Binding-site contacts:
Ligand atom C4 contacts residue HIS273 of chain 1.A at 3.8 Å.
Ligand atom O6 contacts residue HIS273 of chain 1.A at 3.4 Å.
Ligand atom O1 contacts residue ASP126 of chain 1.A at 3.4 Å (salt-bridge).
Ligand atom C4 contacts residue ARG190 of chain 1.A at 3.7 Å.
Ligand atom O3 contacts residue TRP124 of chain 1.A at 4.3 Å.
Ligand atom O4 contacts residue TYR270 of chain 1.A at 3.9 Å.
Ligand atom C4 contacts residue GLU225 of chain 1.A at 3.5 Å.
Ligand atom O3 contacts residue TRP274 of chain 1.A at 3.1 Å (h-bond).
Ligand atom C3 contacts residue TRP274 of chain 1.A at 3.9 Å (hydrophobic).
Ligand atom C4 contacts residue GLU188 of chain 1.A at 3.9 Å.
Ligand atom C5 contacts residue GLU188 of chain 1.A at 3.6 Å.
Ligand atom O4 contacts residue TRP274 of chain 1.A at 3.0 Å (h-bond).
Ligand atom O5 contacts residue TRP124 of chain 1.A at 3.6 Å.
Ligand atom O4 contacts residue GLU225 of chain 1.A at 3.8 Å.
Ligand atom C6 contacts residue HIS273 of chain 1.A at 4.2 Å.
Ligand atom C1 contacts residue ASP126 of chain 1.A at 3.3 Å.
Ligand atom O3 contacts residue HIS273 of chain 1.A at 4.2 Å.
Ligand atom C1 contacts residue TRP124 of chain 1.A at 3.7 Å (hydrophobic).
Ligand atom C2 contacts residue TRP124 of chain 1.A at 4.1 Å (hydrophobic).
Ligand atom O3 contacts residue GLU225 of chain 1.A at 4.2 Å.
Ligand atom O3 contacts residue ARG190 of chain 1.A at 2.9 Å (salt-bridge).
Ligand atom O6 contacts residue TRP124 of chain 1.A at 4.0 Å.
Ligand atom C5 contacts residue HIS273 of chain 1.A at 3.7 Å.
Ligand atom C4 contacts residue TRP274 of chain 1.A at 3.9 Å (hydrophobic).
Ligand atom C6 contacts residue GLU188 of chain 1.A at 2.7 Å.
Ligand atom O5 contacts residue GLU188 of chain 1.A at 3.7 Å.
Ligand atom C6 contacts residue TRP124 of chain 1.A at 3.5 Å (hydrophobic).
Ligand atom C5 contacts residue ASP126 of chain 1.A at 3.8 Å.
Ligand atom O6 contacts residue GLU188 of chain 1.A at 3.8 Å.
Ligand atom C2 contacts residue ARG190 of chain 1.A at 4.2 Å.
Ligand atom O1 contacts residue ASP125 of chain 1.A at 4.2 Å.
Ligand atom O5 contacts residue ASP126 of chain 1.A at 2.7 Å (salt-bridge).
Ligand atom O4 contacts residue HIS273 of chain 1.A at 2.9 Å (h-bond).
Ligand atom C3 contacts residue HIS273 of chain 1.A at 3.9 Å.
Ligand atom C6 contacts residue ASP126 of chain 1.A at 3.6 Å.
Ligand atom C5 contacts residue TRP124 of chain 1.A at 4.2 Å (hydrophobic).
Ligand atom O6 contacts residue TYR270 of chain 1.A at 3.4 Å.
Ligand atom C3 contacts residue ARG190 of chain 1.A at 3.6 Å.
Ligand atom C1 contacts residue ASP125 of chain 1.A at 4.3 Å.
Ligand atom C4 contacts residue TRP124 of chain 1.A at 3.9 Å (hydrophobic).

A protein and the small-molecule ligand that binds it are described below.
Small molecule (SMILES): OC[C@H]1O[C@H](O[C@H]2[C@H](O)[C@@H](O)[C@@H](O)O[C@@H]2CO)[C@H](O)[C@@H](O)[C@@H]1O

Sequence of chain 1.A:
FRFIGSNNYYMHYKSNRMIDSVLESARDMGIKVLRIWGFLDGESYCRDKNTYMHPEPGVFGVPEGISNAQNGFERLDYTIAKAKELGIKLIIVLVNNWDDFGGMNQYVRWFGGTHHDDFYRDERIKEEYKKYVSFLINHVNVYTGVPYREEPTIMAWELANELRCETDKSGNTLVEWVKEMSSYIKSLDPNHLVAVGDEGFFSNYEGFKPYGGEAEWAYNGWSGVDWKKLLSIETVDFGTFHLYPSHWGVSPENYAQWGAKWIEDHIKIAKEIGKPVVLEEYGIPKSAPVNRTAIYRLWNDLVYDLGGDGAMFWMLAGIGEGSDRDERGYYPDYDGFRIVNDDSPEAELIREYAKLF